A protein and the small-molecule ligand that binds it are described below.
Small molecule (SMILES): C[C@@H]1O[C@@H](CC(=O)O)[C@@H](O)[C@H](O)[C@@H]1O

Binding-site contacts:
Ligand atom C3 contacts residue ASP104 of chain 1.E at 3.7 Å.
Ligand atom O3 contacts residue ASP101 of chain 1.E at 3.0 Å (salt-bridge).
Ligand atom C7 contacts residue SER23 of chain 1.E at 3.1 Å.
Ligand atom C4 contacts residue SER22 of chain 1.E at 3.6 Å.
Ligand atom C2 contacts residue CA1 of chain 1.O at 3.4 Å.
Ligand atom O3 contacts residue CA1 of chain 1.R at 2.5 Å.
Ligand atom O3 contacts residue CA1 of chain 1.O at 2.5 Å.
Ligand atom C5 contacts residue SER22 of chain 1.E at 3.4 Å.
Ligand atom O2 contacts residue CA1 of chain 1.O at 2.5 Å.
Ligand atom O2 contacts residue ASN21 of chain 1.E at 3.0 Å (h-bond).
Ligand atom C1 contacts residue SER23 of chain 1.E at 3.9 Å.
Ligand atom C2 contacts residue GLY114 of chain 1.C at 3.4 Å.
Ligand atom O3 contacts residue ASP99 of chain 1.E at 2.6 Å (salt-bridge).
Ligand atom C3 contacts residue CA1 of chain 1.O at 3.4 Å.
Ligand atom O4 contacts residue ASP96 of chain 1.E at 2.6 Å (salt-bridge).
Ligand atom C4 contacts residue CA1 of chain 1.O at 3.8 Å.
Ligand atom O4 contacts residue ASP104 of chain 1.E at 3.2 Å (salt-bridge).
Ligand atom C1M contacts residue THR45 of chain 1.E at 4.0 Å.
Ligand atom C1M contacts residue SER23 of chain 1.E at 3.6 Å.
Ligand atom C5 contacts residue SER23 of chain 1.E at 4.0 Å.
Ligand atom O2 contacts residue GLY114 of chain 1.C at 2.6 Å (h-bond).
Ligand atom O3 contacts residue ASP104 of chain 1.E at 3.0 Å (salt-bridge).
Ligand atom C4 contacts residue ASP96 of chain 1.E at 3.4 Å.
Ligand atom O4 contacts residue GLU95 of chain 1.E at 3.4 Å (salt-bridge).
Ligand atom O5 contacts residue SER22 of chain 1.E at 3.5 Å (h-bond).
Ligand atom O2 contacts residue SER22 of chain 1.E at 3.4 Å.
Ligand atom C6 contacts residue SER23 of chain 1.E at 4.1 Å.
Ligand atom O4 contacts residue ASP99 of chain 1.E at 3.6 Å (salt-bridge).
Ligand atom C4 contacts residue CA1 of chain 1.R at 3.3 Å.
Ligand atom O7A contacts residue SER23 of chain 1.E at 3.4 Å (h-bond).
Ligand atom C1M contacts residue GLY114 of chain 1.C at 3.7 Å.
Ligand atom C4 contacts residue ASP104 of chain 1.E at 3.2 Å.
Ligand atom C3 contacts residue CA1 of chain 1.R at 3.4 Å.
Ligand atom O4 contacts residue CA1 of chain 1.R at 2.5 Å.
Ligand atom O5 contacts residue SER23 of chain 1.E at 3.0 Å (h-bond).
Ligand atom C2 contacts residue ASP99 of chain 1.E at 3.9 Å.
Ligand atom C5 contacts residue ASP96 of chain 1.E at 3.7 Å.
Ligand atom C6 contacts residue ASP96 of chain 1.E at 3.7 Å.
Ligand atom C3 contacts residue ASP99 of chain 1.E at 3.2 Å.
Ligand atom O2 contacts residue ASP104 of chain 1.E at 3.8 Å.

Sequence of chain 1.E:
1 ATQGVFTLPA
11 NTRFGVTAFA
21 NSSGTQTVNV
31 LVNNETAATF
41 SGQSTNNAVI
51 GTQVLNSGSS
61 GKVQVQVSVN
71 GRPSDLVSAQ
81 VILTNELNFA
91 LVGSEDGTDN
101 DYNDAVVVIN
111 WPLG

Sequence of chain 1.C:
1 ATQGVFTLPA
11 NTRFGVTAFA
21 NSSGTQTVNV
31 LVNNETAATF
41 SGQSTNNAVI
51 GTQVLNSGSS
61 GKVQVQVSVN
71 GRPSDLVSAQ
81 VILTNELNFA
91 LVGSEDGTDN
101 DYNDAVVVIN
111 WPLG